The protein below binds the small molecule below.
Small molecule (SMILES): COc1ccc(CN2CCc3c(c(C(=O)N[C@H](CC(=O)O)c4ccccc4)nn3CCO)C2)c2ccccc12

Sequence of chain 1.A:
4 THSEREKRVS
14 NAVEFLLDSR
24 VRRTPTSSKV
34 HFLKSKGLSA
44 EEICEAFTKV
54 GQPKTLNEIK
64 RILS

Binding-site contacts:
Ligand atom C32 contacts residue ASN14 of chain 1.A at 3.8 Å.
Ligand atom C1 contacts residue PHE35 of chain 1.A at 3.6 Å (hydrophobic).
Ligand atom C18 contacts residue ARG23 of chain 1.A at 4.0 Å.
Ligand atom C15 contacts residue PHE18 of chain 1.A at 3.9 Å (hydrophobic).
Ligand atom C4 contacts residue PHE18 of chain 1.A at 3.6 Å (hydrophobic).
Ligand atom C17 contacts residue ARG23 of chain 1.A at 4.0 Å.
Ligand atom C34 contacts residue LEU36 of chain 1.A at 3.9 Å (hydrophobic).
Ligand atom C33 contacts residue ALA15 of chain 1.A at 3.8 Å (hydrophobic).
Ligand atom O27 contacts residue PHE35 of chain 1.A at 3.5 Å.
Ligand atom O39 contacts residue LYS39 of chain 1.A at 3.1 Å (salt-bridge).
Ligand atom C8 contacts residue ARG23 of chain 1.A at 3.8 Å.
Ligand atom C31 contacts residue ASN14 of chain 1.A at 3.8 Å.
Ligand atom O2 contacts residue THR27 of chain 1.A at 4.0 Å.
Ligand atom C37 contacts residue LYS39 of chain 1.A at 3.9 Å.
Ligand atom C7 contacts residue VAL24 of chain 1.A at 3.9 Å (hydrophobic).
Ligand atom C21 contacts residue GLU17 of chain 1.A at 3.7 Å.
Ligand atom N20 contacts residue PHE18 of chain 1.A at 3.9 Å.
Ligand atom C5 contacts residue PHE18 of chain 1.A at 3.9 Å (hydrophobic).
Ligand atom C8 contacts residue THR27 of chain 1.A at 3.3 Å.
Ligand atom C9 contacts residue ARG23 of chain 1.A at 3.7 Å.
Ligand atom C36 contacts residue ASN14 of chain 1.A at 3.4 Å.
Ligand atom C35 contacts residue ASN14 of chain 1.A at 3.4 Å.
Ligand atom C1 contacts residue PHE18 of chain 1.A at 3.9 Å (hydrophobic).
Ligand atom C34 contacts residue ASN14 of chain 1.A at 3.7 Å.
Ligand atom C1 contacts residue SER31 of chain 1.A at 4.0 Å.
Ligand atom C34 contacts residue LYS39 of chain 1.A at 3.7 Å.
Ligand atom C16 contacts residue PHE18 of chain 1.A at 3.7 Å (hydrophobic).
Ligand atom C3 contacts residue PHE18 of chain 1.A at 3.8 Å (hydrophobic).
Ligand atom C21 contacts residue PHE18 of chain 1.A at 4.0 Å (hydrophobic).
Ligand atom C17 contacts residue VAL24 of chain 1.A at 3.8 Å (hydrophobic).
Ligand atom C18 contacts residue ASP21 of chain 1.A at 3.8 Å.
Ligand atom C30 contacts residue LYS39 of chain 1.A at 3.7 Å.
Ligand atom C34 contacts residue ALA15 of chain 1.A at 3.9 Å (hydrophobic).
Ligand atom O2 contacts residue PHE18 of chain 1.A at 3.9 Å.
Ligand atom C8 contacts residue VAL24 of chain 1.A at 3.9 Å (hydrophobic).
Ligand atom C33 contacts residue LEU36 of chain 1.A at 3.6 Å (hydrophobic).
Ligand atom C7 contacts residue THR27 of chain 1.A at 3.4 Å.
Ligand atom C4 contacts residue PHE35 of chain 1.A at 3.8 Å (hydrophobic).
Ligand atom C35 contacts residue LYS39 of chain 1.A at 3.6 Å.
Ligand atom C33 contacts residue ASN14 of chain 1.A at 3.7 Å.